Sequence of chain 1.K:
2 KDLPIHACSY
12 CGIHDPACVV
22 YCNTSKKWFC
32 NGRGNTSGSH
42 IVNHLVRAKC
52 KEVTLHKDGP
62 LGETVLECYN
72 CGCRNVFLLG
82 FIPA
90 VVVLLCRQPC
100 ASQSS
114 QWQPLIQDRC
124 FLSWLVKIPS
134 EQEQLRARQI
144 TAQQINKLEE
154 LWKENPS

Binding-site contacts:
Ligand atom O contacts residue LEU93 of chain 1.K at 2.7 Å (h-bond).
Ligand atom CG1 contacts residue TYR70 of chain 1.K at 3.9 Å (hydrophobic).
Ligand atom CA contacts residue GLU68 of chain 1.K at 3.3 Å.
Ligand atom CB contacts residue GLU68 of chain 1.K at 3.1 Å.
Ligand atom O contacts residue LEU62 of chain 1.K at 3.4 Å.
Ligand atom C contacts residue TYR70 of chain 1.K at 4.2 Å (hydrophobic).
Ligand atom CB contacts residue VAL91 of chain 1.K at 4.2 Å (hydrophobic).
Ligand atom O contacts residue VAL91 of chain 1.K at 4.2 Å.
Ligand atom CB contacts residue VAL91 of chain 1.K at 4.1 Å (hydrophobic).
Ligand atom CA contacts residue VAL91 of chain 1.K at 3.4 Å (hydrophobic).
Ligand atom CD2 contacts residue TRP127 of chain 1.K at 3.9 Å (hydrophobic).
Ligand atom C contacts residue VAL91 of chain 1.K at 4.1 Å (hydrophobic).
Ligand atom CD1 contacts residue VAL90 of chain 1.K at 3.0 Å (hydrophobic).
Ligand atom CB contacts residue LEU62 of chain 1.K at 4.1 Å (hydrophobic).
Ligand atom C contacts residue GLU68 of chain 1.K at 4.1 Å.
Ligand atom CA contacts residue VAL91 of chain 1.K at 3.9 Å (hydrophobic).
Ligand atom O contacts residue VAL91 of chain 1.K at 3.0 Å (h-bond).
Ligand atom N contacts residue VAL91 of chain 1.K at 2.9 Å (h-bond).
Ligand atom CD2 contacts residue LEU62 of chain 1.K at 4.0 Å (hydrophobic).
Ligand atom CD2 contacts residue THR65 of chain 1.K at 4.1 Å.
Ligand atom O contacts residue VAL92 of chain 1.K at 3.5 Å.
Ligand atom O contacts residue VAL90 of chain 1.K at 3.7 Å.
Ligand atom C contacts residue LEU93 of chain 1.K at 3.9 Å (hydrophobic).
Ligand atom CD1 contacts residue LEU93 of chain 1.K at 4.0 Å (hydrophobic).
Ligand atom CD1 contacts residue TYR70 of chain 1.K at 3.8 Å (hydrophobic).
Ligand atom O contacts residue TYR70 of chain 1.K at 4.1 Å.
Ligand atom CD1 contacts residue VAL91 of chain 1.K at 3.9 Å (hydrophobic).
Ligand atom C contacts residue LEU62 of chain 1.K at 4.2 Å (hydrophobic).
Ligand atom CG2 contacts residue VAL91 of chain 1.K at 3.8 Å (hydrophobic).
Ligand atom C contacts residue VAL91 of chain 1.K at 3.6 Å (hydrophobic).
Ligand atom O contacts residue TYR70 of chain 1.K at 3.8 Å.
Ligand atom CD1 contacts residue VAL91 of chain 1.K at 3.9 Å (hydrophobic).
Ligand atom CD1 contacts residue TRP127 of chain 1.K at 4.0 Å (hydrophobic).
Ligand atom CA contacts residue GLU68 of chain 1.K at 3.7 Å.
Ligand atom CD1 contacts residue VAL92 of chain 1.K at 3.5 Å (hydrophobic).
Ligand atom CA contacts residue LEU93 of chain 1.K at 4.3 Å (hydrophobic).
Ligand atom O contacts residue GLU68 of chain 1.K at 4.3 Å.
Ligand atom CA contacts residue TYR70 of chain 1.K at 3.9 Å (hydrophobic).
Ligand atom CD1 contacts residue LEU128 of chain 1.K at 3.9 Å (hydrophobic).
Ligand atom N contacts residue GLU68 of chain 1.K at 3.9 Å.

A small-molecule ligand and the protein it binds are described below.
Small molecule (SMILES): CC[C@H](C)[C@H](NC(=O)CNC(=O)[C@H](C)N)C(=O)N[C@@H](CC(C)C)C(=O)N[C@H](C(=O)N[C@@H](CC(C)C)C(=O)N1CCC[C@H]1C(=O)N[C@@H](C)C=O)[C@@H](C)CC